Binding-site contacts:
Ligand atom N17 contacts residue GLN137 of chain 1.A at 2.9 Å (h-bond).
Ligand atom C12 contacts residue TYR381 of chain 1.A at 3.5 Å (hydrophobic).
Ligand atom N17 contacts residue TYR270 of chain 1.A at 3.4 Å.
Ligand atom F25 contacts residue LEU372 of chain 1.A at 3.5 Å.
Ligand atom O24 contacts residue HIS302 of chain 1.A at 3.5 Å (h-bond).
Ligand atom C23 contacts residue ZN1 of chain 1.B at 2.9 Å.
Ligand atom C3 contacts residue TRP314 of chain 1.A at 3.3 Å (hydrophobic).
Ligand atom C10 contacts residue TYR270 of chain 1.A at 3.5 Å (hydrophobic).
Ligand atom N17 contacts residue GLN139 of chain 1.A at 3.3 Å (h-bond).
Ligand atom C5 contacts residue PRO377 of chain 1.A at 3.5 Å (hydrophobic).
Ligand atom N22 contacts residue GLN139 of chain 1.A at 2.8 Å (h-bond).
Ligand atom C2 contacts residue PHE317 of chain 1.A at 3.5 Å (hydrophobic).
Ligand atom O24 contacts residue GLU321 of chain 1.A at 3.2 Å (salt-bridge).
Ligand atom C12 contacts residue PHE317 of chain 1.A at 3.4 Å (hydrophobic).
Ligand atom C11 contacts residue TYR381 of chain 1.A at 3.5 Å (hydrophobic).
Ligand atom N22 contacts residue GLU321 of chain 1.A at 3.0 Å (salt-bridge).
Ligand atom C21 contacts residue GLU274 of chain 1.A at 3.5 Å.
Ligand atom N19 contacts residue TYR381 of chain 1.A at 3.5 Å.
Ligand atom C21 contacts residue TYR386 of chain 1.A at 3.4 Å (hydrophobic).
Ligand atom N16 contacts residue GLN137 of chain 1.A at 3.1 Å (h-bond).
Ligand atom N16 contacts residue GLN139 of chain 1.A at 3.4 Å (h-bond).
Ligand atom N6 contacts residue TYR381 of chain 1.A at 3.4 Å.
Ligand atom O24 contacts residue ZN1 of chain 1.B at 1.8 Å.
Ligand atom F25 contacts residue TRP314 of chain 1.A at 3.0 Å.
Ligand atom C9 contacts residue ASP378 of chain 1.A at 3.5 Å.
Ligand atom F25 contacts residue PRO377 of chain 1.A at 3.5 Å.
Ligand atom C15 contacts residue GLN139 of chain 1.A at 3.2 Å.
Ligand atom O7 contacts residue PRO377 of chain 1.A at 3.1 Å (h-bond).
Ligand atom N22 contacts residue GLU274 of chain 1.A at 2.7 Å (salt-bridge).
Ligand atom O24 contacts residue TYR386 of chain 1.A at 2.7 Å (h-bond).
Ligand atom N19 contacts residue GLN139 of chain 1.A at 3.0 Å (h-bond).
Ligand atom C23 contacts residue GLU274 of chain 1.A at 3.5 Å.
Ligand atom N18 contacts residue GLN139 of chain 1.A at 3.1 Å (h-bond).
Ligand atom N16 contacts residue TYR270 of chain 1.A at 3.4 Å.
Ligand atom O24 contacts residue HIS298 of chain 1.A at 3.1 Å (h-bond).
Ligand atom C23 contacts residue GLY272 of chain 1.A at 3.4 Å.
Ligand atom C13 contacts residue PHE317 of chain 1.A at 3.5 Å (hydrophobic).
Ligand atom C23 contacts residue GLU299 of chain 1.A at 3.6 Å.
Ligand atom C20 contacts residue GLY272 of chain 1.A at 3.1 Å.
Ligand atom C3 contacts residue PHE317 of chain 1.A at 3.5 Å (hydrophobic).

A small-molecule ligand and the protein it binds are described below.
Small molecule (SMILES): N[C@@H](CO)Cn1nnc(-c2ccc(Oc3ncc(Cl)cc3F)cc2)n1

Sequence of chain 1.A:
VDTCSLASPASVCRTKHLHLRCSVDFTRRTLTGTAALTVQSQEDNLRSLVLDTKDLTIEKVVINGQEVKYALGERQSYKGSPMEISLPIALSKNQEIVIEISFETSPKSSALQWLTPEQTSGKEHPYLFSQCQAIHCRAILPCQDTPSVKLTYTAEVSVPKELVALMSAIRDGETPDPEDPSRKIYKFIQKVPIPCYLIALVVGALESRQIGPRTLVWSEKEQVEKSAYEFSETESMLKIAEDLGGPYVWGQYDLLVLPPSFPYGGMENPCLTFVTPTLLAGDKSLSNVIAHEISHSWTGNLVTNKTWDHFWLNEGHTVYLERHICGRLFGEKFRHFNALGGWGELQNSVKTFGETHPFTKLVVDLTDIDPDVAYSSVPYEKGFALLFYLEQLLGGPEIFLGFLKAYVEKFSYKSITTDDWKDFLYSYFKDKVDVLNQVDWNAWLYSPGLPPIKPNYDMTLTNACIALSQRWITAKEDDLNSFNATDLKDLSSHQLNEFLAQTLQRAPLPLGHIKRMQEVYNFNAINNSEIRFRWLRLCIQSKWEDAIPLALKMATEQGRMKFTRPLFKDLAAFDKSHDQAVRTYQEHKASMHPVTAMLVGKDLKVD